A protein and the small-molecule ligand that binds it are described below.
Small molecule (SMILES): Cn1c(=O)c2[nH]cnc2n(C)c1=O

Binding-site contacts:
Ligand atom O2 contacts residue TRP29 of chain 1.A at 3.5 Å.
Ligand atom O6 contacts residue TRP29 of chain 1.A at 3.6 Å.
Ligand atom C1 contacts residue TRP29 of chain 1.A at 3.8 Å (hydrophobic).
Ligand atom C2 contacts residue TRP29 of chain 1.A at 3.5 Å (hydrophobic).
Ligand atom C4 contacts residue TRP29 of chain 1.A at 3.5 Å (hydrophobic).
Ligand atom C3 contacts residue TRP29 of chain 1.A at 3.4 Å (hydrophobic).
Ligand atom N3 contacts residue TRP29 of chain 1.A at 3.6 Å.
Ligand atom N9 contacts residue TRP29 of chain 1.A at 3.7 Å.
Ligand atom C6 contacts residue SO41 of chain 1.F at 4.1 Å.
Ligand atom N1 contacts residue TRP29 of chain 1.A at 3.6 Å.
Ligand atom C1 contacts residue SO41 of chain 1.F at 3.9 Å.
Ligand atom O6 contacts residue SO41 of chain 1.F at 3.1 Å (h-bond).
Ligand atom C8 contacts residue TRP29 of chain 1.A at 4.2 Å (hydrophobic).
Ligand atom C5 contacts residue TRP29 of chain 1.A at 3.6 Å (hydrophobic).
Ligand atom C6 contacts residue TRP29 of chain 1.A at 3.6 Å (hydrophobic).
Ligand atom N7 contacts residue TRP29 of chain 1.A at 3.8 Å.

Sequence of chain 1.A:
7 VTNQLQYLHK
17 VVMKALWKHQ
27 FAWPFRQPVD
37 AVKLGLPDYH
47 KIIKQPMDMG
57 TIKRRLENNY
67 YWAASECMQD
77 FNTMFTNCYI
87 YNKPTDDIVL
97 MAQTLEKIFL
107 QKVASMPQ